Binding-site contacts:
Ligand atom O2D contacts residue ILE698 of chain 1.A at 4.4 Å.
Ligand atom O4D contacts residue ILE698 of chain 1.A at 3.8 Å.
Ligand atom C3D contacts residue ASP696 of chain 1.A at 3.7 Å.
Ligand atom C4D contacts residue DDE699 of chain 1.A at 3.5 Å.
Ligand atom O4D contacts residue DDE699 of chain 1.A at 2.4 Å (h-bond).
Ligand atom C3D contacts residue ILE698 of chain 1.A at 4.0 Å (hydrophobic).
Ligand atom C4D contacts residue ILE698 of chain 1.A at 3.8 Å (hydrophobic).
Ligand atom O5D contacts residue DDE699 of chain 1.A at 3.9 Å.
Ligand atom O2D contacts residue ASP696 of chain 1.A at 2.4 Å (salt-bridge).
Ligand atom O3D contacts residue DDE699 of chain 1.A at 3.9 Å.
Ligand atom O2D contacts residue HIS694 of chain 1.A at 2.6 Å (h-bond).
Ligand atom O3D contacts residue ASP696 of chain 1.A at 3.0 Å (salt-bridge).
Ligand atom C2D contacts residue HIS694 of chain 1.A at 4.0 Å.
Ligand atom O2' contacts residue DDE699 of chain 1.A at 4.2 Å.
Ligand atom O3D contacts residue ILE698 of chain 1.A at 3.4 Å.
Ligand atom C2D contacts residue ILE698 of chain 1.A at 4.4 Å (hydrophobic).
Ligand atom C2D contacts residue DDE699 of chain 1.A at 2.5 Å.
Ligand atom C1D contacts residue DDE699 of chain 1.A at 1.4 Å.
Ligand atom O1B contacts residue DDE699 of chain 1.A at 4.1 Å.
Ligand atom PB contacts residue DDE699 of chain 1.A at 4.1 Å.
Ligand atom C3D contacts residue DDE699 of chain 1.A at 3.4 Å.
Ligand atom C1D contacts residue ILE698 of chain 1.A at 4.1 Å (hydrophobic).
Ligand atom C2D contacts residue ASP696 of chain 1.A at 3.6 Å.
Ligand atom C3' contacts residue DDE699 of chain 1.A at 4.5 Å.
Ligand atom O2D contacts residue DDE699 of chain 1.A at 2.7 Å.
Ligand atom O2B contacts residue DDE699 of chain 1.A at 2.9 Å.

Sequence of chain 1.A:
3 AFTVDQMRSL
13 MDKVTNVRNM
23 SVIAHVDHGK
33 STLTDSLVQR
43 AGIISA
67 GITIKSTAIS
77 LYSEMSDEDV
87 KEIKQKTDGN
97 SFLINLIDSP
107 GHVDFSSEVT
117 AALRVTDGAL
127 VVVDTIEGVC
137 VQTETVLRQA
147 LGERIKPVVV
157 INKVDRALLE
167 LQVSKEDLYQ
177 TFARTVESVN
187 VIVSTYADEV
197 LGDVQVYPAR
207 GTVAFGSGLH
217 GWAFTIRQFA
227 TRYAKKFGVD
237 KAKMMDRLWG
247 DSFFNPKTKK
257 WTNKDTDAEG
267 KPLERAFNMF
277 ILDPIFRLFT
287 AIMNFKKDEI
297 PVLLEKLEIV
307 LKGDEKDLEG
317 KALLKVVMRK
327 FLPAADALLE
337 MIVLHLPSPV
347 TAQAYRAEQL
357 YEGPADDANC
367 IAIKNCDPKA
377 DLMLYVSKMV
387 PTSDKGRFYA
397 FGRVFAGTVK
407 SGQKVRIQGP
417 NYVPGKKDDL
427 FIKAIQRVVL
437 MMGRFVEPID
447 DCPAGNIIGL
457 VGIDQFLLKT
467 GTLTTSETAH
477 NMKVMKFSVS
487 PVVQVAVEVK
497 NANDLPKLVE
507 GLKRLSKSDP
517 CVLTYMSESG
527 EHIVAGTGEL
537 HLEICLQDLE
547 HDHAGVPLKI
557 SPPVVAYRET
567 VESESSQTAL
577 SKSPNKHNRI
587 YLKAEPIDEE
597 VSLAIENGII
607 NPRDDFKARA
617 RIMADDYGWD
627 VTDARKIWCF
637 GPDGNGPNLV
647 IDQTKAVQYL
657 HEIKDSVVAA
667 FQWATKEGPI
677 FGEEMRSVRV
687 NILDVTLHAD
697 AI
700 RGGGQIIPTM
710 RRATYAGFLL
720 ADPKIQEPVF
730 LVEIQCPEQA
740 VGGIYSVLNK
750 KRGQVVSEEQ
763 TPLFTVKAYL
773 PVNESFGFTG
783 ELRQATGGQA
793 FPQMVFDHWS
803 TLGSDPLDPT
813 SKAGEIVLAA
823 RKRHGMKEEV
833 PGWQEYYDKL

A small-molecule ligand and the protein it binds are described below.
Small molecule (SMILES): Nc1ncnc2c1ncn2[C@@H]1O[C@H](CO[P](=O)(O)O[P](=O)(O)OC[C@H]2O[C@@H](O)[C@H](O)[C@@H]2O)[C@@H](O)[C@H]1O